The small molecule below binds the protein below.
Small molecule (SMILES): O=C1NC(c2cccc([N+](=O)[O-])c2)=CCN1c1ccccc1O

Binding-site contacts:
Ligand atom C17 contacts residue ASP802 of chain 1.B at 3.1 Å.
Ligand atom C15 contacts residue ASP802 of chain 1.B at 3.3 Å.
Ligand atom C18 contacts residue LEU806 of chain 1.B at 3.8 Å (hydrophobic).
Ligand atom C16 contacts residue ASP802 of chain 1.B at 3.2 Å.
Ligand atom C20 contacts residue ASP802 of chain 1.B at 3.3 Å.
Ligand atom C11 contacts residue VAL742 of chain 1.B at 3.6 Å (hydrophobic).
Ligand atom C12 contacts residue ILE846 of chain 1.B at 3.9 Å (hydrophobic).
Ligand atom C03 contacts residue ARG842 of chain 1.B at 3.9 Å.
Ligand atom C17 contacts residue PHE839 of chain 1.B at 3.5 Å (hydrophobic).
Ligand atom C10 contacts residue VAL742 of chain 1.B at 3.9 Å (hydrophobic).
Ligand atom C02 contacts residue ARG842 of chain 1.B at 3.4 Å.
Ligand atom C19 contacts residue ASP802 of chain 1.B at 3.1 Å.
Ligand atom O22 contacts residue PHE839 of chain 1.B at 3.7 Å.
Ligand atom C19 contacts residue LEU806 of chain 1.B at 3.7 Å (hydrophobic).
Ligand atom O14 contacts residue ARG842 of chain 1.B at 3.5 Å (salt-bridge).
Ligand atom C19 contacts residue LEU778 of chain 1.B at 3.8 Å (hydrophobic).
Ligand atom C10 contacts residue ASN741 of chain 1.B at 3.5 Å.
Ligand atom O06 contacts residue ASP781 of chain 1.B at 3.4 Å (salt-bridge).
Ligand atom C01 contacts residue TYR745 of chain 1.B at 3.6 Å (hydrophobic).
Ligand atom O23 contacts residue ARG842 of chain 1.B at 3.7 Å.
Ligand atom O22 contacts residue ASP802 of chain 1.B at 3.7 Å.
Ligand atom C16 contacts residue ARG842 of chain 1.B at 3.5 Å.
Ligand atom C11 contacts residue PHE738 of chain 1.B at 4.0 Å (hydrophobic).
Ligand atom C11 contacts residue TYR1005 of chain 1.B at 3.9 Å (hydrophobic).
Ligand atom C18 contacts residue PHE839 of chain 1.B at 3.4 Å (hydrophobic).
Ligand atom C08 contacts residue ILE846 of chain 1.B at 3.9 Å (hydrophobic).
Ligand atom C13 contacts residue ILE846 of chain 1.B at 3.9 Å (hydrophobic).
Ligand atom C09 contacts residue ILE846 of chain 1.B at 3.9 Å (hydrophobic).
Ligand atom N04 contacts residue GLU782 of chain 1.B at 3.7 Å.
Ligand atom N21 contacts residue ASP802 of chain 1.B at 3.8 Å.
Ligand atom C01 contacts residue ILE846 of chain 1.B at 3.8 Å (hydrophobic).
Ligand atom O22 contacts residue GLY805 of chain 1.B at 3.8 Å.
Ligand atom C20 contacts residue LEU778 of chain 1.B at 3.6 Å (hydrophobic).
Ligand atom C12 contacts residue TYR1005 of chain 1.B at 3.2 Å (hydrophobic).
Ligand atom C11 contacts residue ASN741 of chain 1.B at 3.9 Å.
Ligand atom O06 contacts residue PHE1013 of chain 1.B at 3.6 Å.
Ligand atom N04 contacts residue LEU778 of chain 1.B at 3.9 Å.
Ligand atom C09 contacts residue ASN741 of chain 1.B at 3.7 Å.
Ligand atom C18 contacts residue ASP802 of chain 1.B at 3.0 Å.
Ligand atom N21 contacts residue PHE839 of chain 1.B at 3.7 Å.

Sequence of chain 1.B:
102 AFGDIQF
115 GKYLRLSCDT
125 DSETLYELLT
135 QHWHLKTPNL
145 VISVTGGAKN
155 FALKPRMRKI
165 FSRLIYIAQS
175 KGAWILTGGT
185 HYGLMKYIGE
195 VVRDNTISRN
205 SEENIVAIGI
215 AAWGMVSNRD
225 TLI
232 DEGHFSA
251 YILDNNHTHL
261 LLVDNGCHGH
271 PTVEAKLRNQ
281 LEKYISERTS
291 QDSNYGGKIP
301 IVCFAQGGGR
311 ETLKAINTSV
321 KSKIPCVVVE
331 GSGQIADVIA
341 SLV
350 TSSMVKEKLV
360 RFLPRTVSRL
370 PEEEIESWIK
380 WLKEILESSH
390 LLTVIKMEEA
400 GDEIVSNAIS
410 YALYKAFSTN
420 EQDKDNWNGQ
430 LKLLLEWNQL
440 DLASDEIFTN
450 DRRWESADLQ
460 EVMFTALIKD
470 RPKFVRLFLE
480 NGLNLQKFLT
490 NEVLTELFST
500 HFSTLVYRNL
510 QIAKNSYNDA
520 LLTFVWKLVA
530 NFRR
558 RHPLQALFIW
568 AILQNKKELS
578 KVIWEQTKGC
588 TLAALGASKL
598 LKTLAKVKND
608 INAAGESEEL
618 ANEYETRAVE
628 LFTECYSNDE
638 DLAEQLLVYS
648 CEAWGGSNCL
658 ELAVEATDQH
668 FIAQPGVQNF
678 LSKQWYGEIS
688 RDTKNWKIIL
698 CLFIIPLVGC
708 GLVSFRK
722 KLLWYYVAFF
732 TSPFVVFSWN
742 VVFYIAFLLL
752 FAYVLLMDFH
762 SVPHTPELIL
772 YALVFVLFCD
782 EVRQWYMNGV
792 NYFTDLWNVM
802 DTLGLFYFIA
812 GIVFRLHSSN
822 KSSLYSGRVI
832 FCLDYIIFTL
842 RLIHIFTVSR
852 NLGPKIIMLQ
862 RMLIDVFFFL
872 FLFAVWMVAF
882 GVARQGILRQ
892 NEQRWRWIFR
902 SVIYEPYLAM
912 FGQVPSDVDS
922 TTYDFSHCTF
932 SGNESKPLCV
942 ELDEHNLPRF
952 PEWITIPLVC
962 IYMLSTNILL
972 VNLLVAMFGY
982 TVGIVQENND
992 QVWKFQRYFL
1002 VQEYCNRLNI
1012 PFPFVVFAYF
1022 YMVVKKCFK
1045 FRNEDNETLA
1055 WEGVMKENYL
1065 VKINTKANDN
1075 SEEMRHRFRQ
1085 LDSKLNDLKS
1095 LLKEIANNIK